Sequence of chain 1.A:
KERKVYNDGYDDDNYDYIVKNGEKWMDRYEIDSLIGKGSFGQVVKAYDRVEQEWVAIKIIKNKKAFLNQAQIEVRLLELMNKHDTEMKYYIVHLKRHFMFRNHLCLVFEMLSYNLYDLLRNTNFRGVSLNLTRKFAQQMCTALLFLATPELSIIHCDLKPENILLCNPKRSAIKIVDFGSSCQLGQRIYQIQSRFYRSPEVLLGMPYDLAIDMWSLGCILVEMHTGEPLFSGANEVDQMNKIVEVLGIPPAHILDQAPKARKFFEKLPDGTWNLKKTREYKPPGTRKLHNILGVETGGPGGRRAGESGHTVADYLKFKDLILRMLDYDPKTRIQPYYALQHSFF

The protein below binds the small molecule below.
Small molecule (SMILES): CCN1CCN(C(=O)Nc2cc(-c3cn(C4CCOCC4)c4cnccc34)ccn2)CC1

Binding-site contacts:
Ligand atom C20 contacts residue PHE46 of chain 1.A at 3.7 Å (hydrophobic).
Ligand atom C8 contacts residue LEU170 of chain 1.A at 3.4 Å (hydrophobic).
Ligand atom C6 contacts residue SER118 of chain 1.A at 3.9 Å.
Ligand atom N5 contacts residue ASP183 of chain 1.A at 3.7 Å.
Ligand atom C6 contacts residue LEU117 of chain 1.A at 3.6 Å (hydrophobic).
Ligand atom N1 contacts residue LEU117 of chain 1.A at 3.5 Å (h-bond).
Ligand atom C12 contacts residue LEU170 of chain 1.A at 3.8 Å (hydrophobic).
Ligand atom C11 contacts residue ALA62 of chain 1.A at 3.6 Å (hydrophobic).
Ligand atom N3 contacts residue LEU117 of chain 1.A at 3.1 Å (h-bond).
Ligand atom C16 contacts residue ASN168 of chain 1.A at 3.6 Å.
Ligand atom N3 contacts residue MET116 of chain 1.A at 3.9 Å.
Ligand atom C21 contacts residue PHE114 of chain 1.A at 3.9 Å (hydrophobic).
Ligand atom C11 contacts residue LEU117 of chain 1.A at 3.7 Å (hydrophobic).
Ligand atom C9 contacts residue LEU170 of chain 1.A at 3.4 Å (hydrophobic).
Ligand atom C3 contacts residue ILE41 of chain 1.A at 3.7 Å (hydrophobic).
Ligand atom N5 contacts residue VAL182 of chain 1.A at 3.5 Å (h-bond).
Ligand atom N3 contacts residue GLU115 of chain 1.A at 3.7 Å.
Ligand atom C21 contacts residue VAL182 of chain 1.A at 3.1 Å (hydrophobic).
Ligand atom C15 contacts residue GLU167 of chain 1.A at 3.9 Å.
Ligand atom C7 contacts residue LEU170 of chain 1.A at 3.8 Å (hydrophobic).
Ligand atom N3 contacts residue ALA62 of chain 1.A at 3.6 Å.
Ligand atom C22 contacts residue VAL182 of chain 1.A at 3.8 Å (hydrophobic).
Ligand atom C4 contacts residue ILE41 of chain 1.A at 3.6 Å (hydrophobic).
Ligand atom C11 contacts residue GLU115 of chain 1.A at 3.2 Å.
Ligand atom C15 contacts residue ASN168 of chain 1.A at 3.3 Å.
Ligand atom O contacts residue LEU170 of chain 1.A at 3.9 Å.
Ligand atom O contacts residue SER118 of chain 1.A at 3.7 Å.
Ligand atom C21 contacts residue LYS64 of chain 1.A at 3.6 Å.
Ligand atom C17 contacts residue LYS43 of chain 1.A at 3.8 Å.
Ligand atom N2 contacts residue ILE41 of chain 1.A at 3.9 Å.
Ligand atom C3 contacts residue LEU117 of chain 1.A at 3.3 Å (hydrophobic).
Ligand atom C10 contacts residue LEU170 of chain 1.A at 3.7 Å (hydrophobic).
Ligand atom O contacts residue ILE41 of chain 1.A at 3.5 Å.
Ligand atom C2 contacts residue LEU117 of chain 1.A at 3.6 Å (hydrophobic).
Ligand atom C19 contacts residue VAL49 of chain 1.A at 3.8 Å (hydrophobic).
Ligand atom N2 contacts residue LEU117 of chain 1.A at 3.2 Å (h-bond).
Ligand atom N4 contacts residue VAL49 of chain 1.A at 3.9 Å.
Ligand atom N1 contacts residue ILE41 of chain 1.A at 3.8 Å.
Ligand atom C6 contacts residue ILE41 of chain 1.A at 3.5 Å (hydrophobic).
Ligand atom N5 contacts residue LYS64 of chain 1.A at 3.1 Å (salt-bridge).